Binding-site contacts:
Ligand atom C5 contacts residue THR89 of chain 48.A at 4.5 Å.
Ligand atom C8 contacts residue ASN118 of chain 48.A at 3.6 Å.
Ligand atom C3 contacts residue ASN118 of chain 48.A at 3.8 Å.
Ligand atom O5 contacts residue THR89 of chain 48.A at 4.5 Å.
Ligand atom C8 contacts residue ASP67 of chain 48.A at 3.3 Å.
Ligand atom C8 contacts residue SER66 of chain 48.A at 3.3 Å.
Ligand atom C6 contacts residue THR120 of chain 48.A at 3.4 Å.
Ligand atom N2 contacts residue ASP67 of chain 48.A at 4.5 Å.
Ligand atom O6 contacts residue PHE119 of chain 48.A at 3.0 Å (h-bond).
Ligand atom C1 contacts residue THR89 of chain 48.A at 4.2 Å.
Ligand atom C7 contacts residue TYR90 of chain 48.A at 4.2 Å (hydrophobic).
Ligand atom C7 contacts residue ASP67 of chain 48.A at 3.3 Å.
Ligand atom N2 contacts residue ASN118 of chain 48.A at 2.9 Å (h-bond).
Ligand atom O7 contacts residue ASP67 of chain 48.A at 2.8 Å (salt-bridge).
Ligand atom O7 contacts residue ASN118 of chain 48.A at 4.3 Å.
Ligand atom O6 contacts residue THR120 of chain 48.A at 3.1 Å (h-bond).
Ligand atom O5 contacts residue THR120 of chain 48.A at 3.2 Å (h-bond).
Ligand atom C2 contacts residue ASN118 of chain 48.A at 2.4 Å.
Ligand atom O5 contacts residue PHE119 of chain 48.A at 4.1 Å.
Ligand atom N2 contacts residue TYR90 of chain 48.A at 4.2 Å.
Ligand atom C1 contacts residue THR120 of chain 48.A at 4.4 Å.
Ligand atom C5 contacts residue THR120 of chain 48.A at 4.0 Å.
Ligand atom C5 contacts residue ASN118 of chain 48.A at 3.6 Å.
Ligand atom C7 contacts residue ASN118 of chain 48.A at 3.4 Å.
Ligand atom O7 contacts residue TYR90 of chain 48.A at 3.8 Å.
Ligand atom O6 contacts residue THR89 of chain 48.A at 4.0 Å.
Ligand atom C1 contacts residue ASN118 of chain 48.A at 1.4 Å.
Ligand atom C6 contacts residue PHE119 of chain 48.A at 4.2 Å (hydrophobic).
Ligand atom C4 contacts residue ASN118 of chain 48.A at 4.2 Å.
Ligand atom O5 contacts residue ASN118 of chain 48.A at 2.4 Å (h-bond).

A protein and the small-molecule ligand that binds it are described below.
Small molecule (SMILES): CC(=O)N[C@@H]1[C@@H](O)[C@H](O)[C@@H](CO)O[C@H]1O

Sequence of chain 48.A:
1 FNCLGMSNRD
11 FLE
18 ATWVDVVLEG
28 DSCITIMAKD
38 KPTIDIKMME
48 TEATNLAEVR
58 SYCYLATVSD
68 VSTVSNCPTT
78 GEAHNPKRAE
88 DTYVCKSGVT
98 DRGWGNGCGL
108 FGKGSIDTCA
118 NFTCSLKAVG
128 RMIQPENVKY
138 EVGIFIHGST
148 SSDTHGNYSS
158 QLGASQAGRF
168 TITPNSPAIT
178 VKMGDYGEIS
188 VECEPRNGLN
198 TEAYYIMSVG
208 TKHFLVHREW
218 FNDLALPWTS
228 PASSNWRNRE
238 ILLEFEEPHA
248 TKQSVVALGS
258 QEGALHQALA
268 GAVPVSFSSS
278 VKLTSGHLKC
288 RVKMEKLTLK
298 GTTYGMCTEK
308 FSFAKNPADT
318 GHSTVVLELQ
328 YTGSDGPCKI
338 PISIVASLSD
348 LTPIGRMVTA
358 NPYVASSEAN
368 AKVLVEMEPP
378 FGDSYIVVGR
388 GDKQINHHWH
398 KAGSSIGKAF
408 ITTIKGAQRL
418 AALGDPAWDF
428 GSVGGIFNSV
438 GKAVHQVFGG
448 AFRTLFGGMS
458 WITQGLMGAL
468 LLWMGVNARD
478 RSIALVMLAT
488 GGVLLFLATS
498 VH